This protein binds this small molecule.
Small molecule (SMILES): O[C@@H]1[C@@H](O)[C@@H](O)OC[C@H]1O

Binding-site contacts:
Ligand atom C4 contacts residue SER75 of chain 3.A at 3.8 Å.
Ligand atom O5 contacts residue GLU32 of chain 3.A at 3.6 Å (salt-bridge).
Ligand atom C3 contacts residue SER75 of chain 3.A at 4.3 Å.
Ligand atom C1 contacts residue GLU32 of chain 3.A at 3.7 Å.
Ligand atom O5 contacts residue SER75 of chain 3.A at 3.6 Å (h-bond).
Ligand atom C1 contacts residue SER75 of chain 3.A at 4.1 Å.
Ligand atom O1 contacts residue SER75 of chain 3.A at 3.5 Å (h-bond).
Ligand atom C5 contacts residue SER75 of chain 3.A at 3.1 Å.
Ligand atom C5 contacts residue GLU32 of chain 3.A at 4.1 Å.
Ligand atom O1 contacts residue GLU32 of chain 3.A at 2.8 Å (salt-bridge).
Ligand atom O4 contacts residue SER75 of chain 3.A at 3.6 Å.

Sequence of chain 3.A:
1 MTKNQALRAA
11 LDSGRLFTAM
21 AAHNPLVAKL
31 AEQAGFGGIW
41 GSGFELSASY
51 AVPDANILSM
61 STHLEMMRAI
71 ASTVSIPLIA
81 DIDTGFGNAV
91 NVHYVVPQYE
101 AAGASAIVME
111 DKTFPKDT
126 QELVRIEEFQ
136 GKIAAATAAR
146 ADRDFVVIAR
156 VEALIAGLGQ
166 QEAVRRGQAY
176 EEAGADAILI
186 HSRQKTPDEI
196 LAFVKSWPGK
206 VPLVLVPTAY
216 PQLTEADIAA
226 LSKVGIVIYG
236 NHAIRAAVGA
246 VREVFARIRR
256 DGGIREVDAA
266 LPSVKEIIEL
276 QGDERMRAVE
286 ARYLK